Sequence of chain 1.A:
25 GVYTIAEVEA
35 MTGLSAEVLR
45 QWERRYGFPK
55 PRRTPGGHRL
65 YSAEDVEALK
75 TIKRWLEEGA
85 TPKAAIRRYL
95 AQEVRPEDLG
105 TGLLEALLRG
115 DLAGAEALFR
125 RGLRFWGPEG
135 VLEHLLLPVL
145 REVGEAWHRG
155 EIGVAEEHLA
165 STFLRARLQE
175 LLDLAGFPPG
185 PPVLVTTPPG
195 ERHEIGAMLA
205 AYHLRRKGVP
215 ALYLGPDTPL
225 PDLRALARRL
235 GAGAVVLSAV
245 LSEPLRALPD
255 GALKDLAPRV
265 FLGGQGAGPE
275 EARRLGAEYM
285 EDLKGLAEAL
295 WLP

Sequence of chain 1.B:
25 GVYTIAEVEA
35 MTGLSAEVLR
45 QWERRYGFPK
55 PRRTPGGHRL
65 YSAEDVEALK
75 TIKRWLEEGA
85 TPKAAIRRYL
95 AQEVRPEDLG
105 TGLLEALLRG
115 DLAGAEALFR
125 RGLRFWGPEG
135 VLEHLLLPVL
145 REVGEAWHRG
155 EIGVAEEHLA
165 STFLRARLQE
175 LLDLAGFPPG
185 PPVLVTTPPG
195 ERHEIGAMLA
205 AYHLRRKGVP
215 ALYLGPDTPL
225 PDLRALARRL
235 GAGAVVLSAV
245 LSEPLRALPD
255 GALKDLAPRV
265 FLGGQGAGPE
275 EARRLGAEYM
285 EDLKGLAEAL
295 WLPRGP

Binding-site contacts:
Ligand atom N6 contacts residue B121 of chain 1.O at 4.2 Å.
Ligand atom O2' contacts residue GLU161 of chain 1.B at 2.6 Å (salt-bridge).
Ligand atom N1 contacts residue PRO223 of chain 1.A at 4.0 Å.
Ligand atom N3 contacts residue HIS162 of chain 1.B at 3.5 Å.
Ligand atom N3 contacts residue B121 of chain 1.O at 3.8 Å.
Ligand atom C4' contacts residue GLU161 of chain 1.B at 4.0 Å.
Ligand atom C8 contacts residue VAL158 of chain 1.B at 4.0 Å (hydrophobic).
Ligand atom O3' contacts residue GLU161 of chain 1.B at 3.3 Å.
Ligand atom C6 contacts residue B121 of chain 1.O at 3.8 Å.
Ligand atom C4' contacts residue B121 of chain 1.O at 3.2 Å.
Ligand atom O4' contacts residue B121 of chain 1.O at 3.2 Å.
Ligand atom C4 contacts residue B121 of chain 1.O at 3.8 Å.
Ligand atom C1' contacts residue GLU161 of chain 1.B at 3.5 Å.
Ligand atom N6 contacts residue PRO223 of chain 1.A at 4.2 Å.
Ligand atom C5 contacts residue B121 of chain 1.O at 3.3 Å.
Ligand atom O2' contacts residue TRP151 of chain 1.B at 3.8 Å.
Ligand atom C5' contacts residue B121 of chain 1.O at 2.0 Å.
Ligand atom N1 contacts residue ASP221 of chain 1.A at 3.9 Å.
Ligand atom O4' contacts residue GLU161 of chain 1.B at 4.2 Å.
Ligand atom C2' contacts residue VAL158 of chain 1.B at 3.9 Å (hydrophobic).
Ligand atom O3' contacts residue TRP151 of chain 1.B at 3.6 Å.
Ligand atom C1' contacts residue B121 of chain 1.O at 3.6 Å.
Ligand atom C2 contacts residue HIS162 of chain 1.B at 4.0 Å.
Ligand atom C8 contacts residue TRP151 of chain 1.B at 3.6 Å (hydrophobic).
Ligand atom C3' contacts residue GLU161 of chain 1.B at 4.0 Å.
Ligand atom C2 contacts residue PRO223 of chain 1.A at 4.2 Å (hydrophobic).
Ligand atom O2' contacts residue VAL158 of chain 1.B at 3.3 Å.
Ligand atom N9 contacts residue VAL158 of chain 1.B at 3.7 Å.
Ligand atom N9 contacts residue B121 of chain 1.O at 3.9 Å.
Ligand atom C1' contacts residue VAL158 of chain 1.B at 3.8 Å (hydrophobic).
Ligand atom C8 contacts residue B121 of chain 1.O at 3.6 Å.
Ligand atom C2 contacts residue VAL158 of chain 1.B at 4.0 Å (hydrophobic).
Ligand atom N3 contacts residue VAL158 of chain 1.B at 3.4 Å.
Ligand atom C2' contacts residue GLU161 of chain 1.B at 3.5 Å.
Ligand atom N7 contacts residue B121 of chain 1.O at 3.2 Å (h-bond).
Ligand atom C4 contacts residue VAL158 of chain 1.B at 3.5 Å (hydrophobic).
Ligand atom C2 contacts residue ASP221 of chain 1.A at 3.5 Å.
Ligand atom C6 contacts residue PRO223 of chain 1.A at 4.1 Å (hydrophobic).
Ligand atom C3' contacts residue TRP151 of chain 1.B at 3.5 Å (hydrophobic).
Ligand atom C2' contacts residue TRP151 of chain 1.B at 3.5 Å (hydrophobic).

This small molecule binds to this protein.
Small molecule (SMILES): C[C@H]1O[C@@H](n2cnc3c(N)ncnc32)[C@H](O)[C@@H]1O